Sequence of chain 1.Q:
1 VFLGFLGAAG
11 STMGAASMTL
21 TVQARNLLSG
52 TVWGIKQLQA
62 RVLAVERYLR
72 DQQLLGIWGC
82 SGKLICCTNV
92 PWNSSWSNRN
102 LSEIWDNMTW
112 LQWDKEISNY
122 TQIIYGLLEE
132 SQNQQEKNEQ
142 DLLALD

This protein binds this small molecule.
Small molecule (SMILES): CC(=O)N[C@@H]1[C@@H](O)[C@H](O)[C@@H](CO)O[C@H]1O

Binding-site contacts:
Ligand atom C1 contacts residue SER96 of chain 1.Q at 3.1 Å.
Ligand atom N2 contacts residue TRP97 of chain 1.Q at 4.3 Å.
Ligand atom O5 contacts residue TRP97 of chain 1.Q at 4.3 Å.
Ligand atom C1 contacts residue ASN94 of chain 1.Q at 1.4 Å.
Ligand atom C7 contacts residue ASN94 of chain 1.Q at 3.6 Å.
Ligand atom C1 contacts residue TRP97 of chain 1.Q at 4.4 Å (hydrophobic).
Ligand atom O5 contacts residue ASN94 of chain 1.Q at 2.4 Å (h-bond).
Ligand atom C6 contacts residue SER96 of chain 1.Q at 3.6 Å.
Ligand atom C2 contacts residue ASN94 of chain 1.Q at 2.4 Å.
Ligand atom O5 contacts residue SER96 of chain 1.Q at 2.4 Å (h-bond).
Ligand atom C5 contacts residue SER96 of chain 1.Q at 3.5 Å.
Ligand atom C5 contacts residue ASN94 of chain 1.Q at 3.6 Å.
Ligand atom C7 contacts residue TRP97 of chain 1.Q at 4.1 Å (hydrophobic).
Ligand atom O7 contacts residue ILE124 of chain 1.Q at 4.3 Å.
Ligand atom C4 contacts residue ASN94 of chain 1.Q at 4.2 Å.
Ligand atom N2 contacts residue ASN94 of chain 1.Q at 2.7 Å (h-bond).
Ligand atom O7 contacts residue ASN94 of chain 1.Q at 4.2 Å.
Ligand atom O6 contacts residue SER96 of chain 1.Q at 3.2 Å (h-bond).
Ligand atom C3 contacts residue ASN94 of chain 1.Q at 3.7 Å.
Ligand atom C2 contacts residue SER96 of chain 1.Q at 4.3 Å.
Ligand atom O7 contacts residue TRP97 of chain 1.Q at 4.0 Å.